Sequence of chain 1.B:
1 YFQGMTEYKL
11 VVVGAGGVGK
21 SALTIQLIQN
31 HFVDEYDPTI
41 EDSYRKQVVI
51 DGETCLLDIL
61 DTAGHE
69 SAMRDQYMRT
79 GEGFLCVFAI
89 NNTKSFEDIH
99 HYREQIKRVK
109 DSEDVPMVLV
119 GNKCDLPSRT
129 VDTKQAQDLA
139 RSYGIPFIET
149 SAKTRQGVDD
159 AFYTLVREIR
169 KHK

A protein and the small-molecule ligand that binds it are described below.
Small molecule (SMILES): COc1cccc(-c2ccc(Nc3ccc(C[NH+](C)C)cc3)cc2)c1

Binding-site contacts:
Ligand atom C14 contacts residue TYR75 of chain 1.B at 3.6 Å (hydrophobic).
Ligand atom C10 contacts residue ARG45 of chain 1.B at 4.0 Å.
Ligand atom C2 contacts residue VAL11 of chain 1.B at 3.8 Å (hydrophobic).
Ligand atom C17 contacts residue ARG45 of chain 1.B at 4.0 Å.
Ligand atom C9 contacts residue ASP58 of chain 1.B at 3.4 Å.
Ligand atom C10 contacts residue SER43 of chain 1.B at 4.0 Å.
Ligand atom O13 contacts residue THR78 of chain 1.B at 3.4 Å.
Ligand atom C1 contacts residue LYS9 of chain 1.B at 3.9 Å.
Ligand atom N15 contacts residue ARG45 of chain 1.B at 3.2 Å (salt-bridge).
Ligand atom C17 contacts residue SER43 of chain 1.B at 3.8 Å.
Ligand atom C18 contacts residue TYR44 of chain 1.B at 3.6 Å (hydrophobic).
Ligand atom C3 contacts residue LEU60 of chain 1.B at 3.9 Å (hydrophobic).
Ligand atom C18 contacts residue ARG45 of chain 1.B at 3.7 Å.
Ligand atom C9 contacts residue SER43 of chain 1.B at 3.9 Å.
Ligand atom C18 contacts residue SER43 of chain 1.B at 3.6 Å.
Ligand atom C2 contacts residue LEU60 of chain 1.B at 3.7 Å (hydrophobic).
Ligand atom O13 contacts residue TYR75 of chain 1.B at 3.3 Å.
Ligand atom C9 contacts residue TYR44 of chain 1.B at 3.7 Å (hydrophobic).
Ligand atom C21 contacts residue ARG45 of chain 1.B at 3.0 Å.
Ligand atom C1 contacts residue LEU60 of chain 1.B at 3.9 Å (hydrophobic).
Ligand atom C8 contacts residue SER43 of chain 1.B at 4.1 Å.
Ligand atom C3 contacts residue THR78 of chain 1.B at 4.1 Å.
Ligand atom C3 contacts residue VAL11 of chain 1.B at 3.7 Å (hydrophobic).
Ligand atom C8 contacts residue ILE59 of chain 1.B at 3.8 Å (hydrophobic).
Ligand atom C2 contacts residue ASP58 of chain 1.B at 4.1 Å.
Ligand atom C4 contacts residue THR78 of chain 1.B at 3.7 Å.
Ligand atom C17 contacts residue TYR44 of chain 1.B at 3.7 Å (hydrophobic).
Ligand atom C4 contacts residue LEU60 of chain 1.B at 3.9 Å (hydrophobic).
Ligand atom C20 contacts residue ARG45 of chain 1.B at 3.4 Å.
Ligand atom C2 contacts residue LYS9 of chain 1.B at 3.7 Å.
Ligand atom C14 contacts residue THR78 of chain 1.B at 3.7 Å.
Ligand atom C3 contacts residue GLY79 of chain 1.B at 4.2 Å.
Ligand atom C8 contacts residue ASP58 of chain 1.B at 3.2 Å.
Ligand atom O13 contacts residue LEU60 of chain 1.B at 3.8 Å.
Ligand atom C19 contacts residue ARG45 of chain 1.B at 3.8 Å.
Ligand atom C1 contacts residue ASP58 of chain 1.B at 3.4 Å.
Ligand atom C16 contacts residue ARG45 of chain 1.B at 3.5 Å.
Ligand atom C7 contacts residue ASP58 of chain 1.B at 4.0 Å.
Ligand atom C1 contacts residue LEU10 of chain 1.B at 4.1 Å (hydrophobic).
Ligand atom C2 contacts residue LEU10 of chain 1.B at 3.7 Å (hydrophobic).